Sequence of chain 1.A:
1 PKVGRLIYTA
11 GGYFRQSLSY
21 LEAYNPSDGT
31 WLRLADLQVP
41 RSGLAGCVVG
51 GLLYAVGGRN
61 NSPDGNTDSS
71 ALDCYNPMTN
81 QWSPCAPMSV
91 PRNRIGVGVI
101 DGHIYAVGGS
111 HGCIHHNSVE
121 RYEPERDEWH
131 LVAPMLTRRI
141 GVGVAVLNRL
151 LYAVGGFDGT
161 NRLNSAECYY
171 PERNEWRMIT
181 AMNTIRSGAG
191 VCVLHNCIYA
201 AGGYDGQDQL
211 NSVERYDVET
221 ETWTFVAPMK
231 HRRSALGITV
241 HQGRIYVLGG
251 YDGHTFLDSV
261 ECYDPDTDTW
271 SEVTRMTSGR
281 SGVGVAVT

The small molecule below binds the protein below.
Small molecule (SMILES): CC[C@H](C)[C@H](NC(=O)[C@H](CCC(N)=O)NC(=O)[C@H](CCC(=O)O)NC(=O)CNC(=O)[C@@H](NC(=O)[C@H](CCC(=O)O)NC(=O)[C@@H]1CCCN1C(=O)[C@H](CC(N)=O)NC(=O)[C@@H](NC(=O)[C@@H](N)C(C)C)[C@@H](C)CC)[C@@H](C)O)C(=O)N[C@H](C=O)CCC(N)=O

Binding-site contacts:
Ligand atom C contacts residue SER281 of chain 1.A at 3.8 Å.
Ligand atom CD contacts residue SER42 of chain 1.A at 3.4 Å.
Ligand atom N contacts residue TYR13 of chain 1.A at 3.2 Å (h-bond).
Ligand atom O contacts residue ALA235 of chain 1.A at 3.8 Å.
Ligand atom CD contacts residue ASN61 of chain 1.A at 3.8 Å.
Ligand atom CG contacts residue TYR13 of chain 1.A at 3.5 Å (hydrophobic).
Ligand atom O contacts residue TYR251 of chain 1.A at 3.9 Å.
Ligand atom OE2 contacts residue ARG162 of chain 1.A at 2.8 Å (salt-bridge).
Ligand atom O contacts residue SER234 of chain 1.A at 2.5 Å (h-bond).
Ligand atom OE2 contacts residue ARG94 of chain 1.A at 3.2 Å (salt-bridge).
Ligand atom OE2 contacts residue SER42 of chain 1.A at 2.6 Å (h-bond).
Ligand atom O contacts residue TYR251 of chain 1.A at 3.6 Å.
Ligand atom CD contacts residue ARG94 of chain 1.A at 3.0 Å.
Ligand atom C contacts residue GLN209 of chain 1.A at 3.6 Å.
Ligand atom OE1 contacts residue ARG94 of chain 1.A at 2.6 Å (salt-bridge).
Ligand atom O contacts residue SER281 of chain 1.A at 2.7 Å (h-bond).
Ligand atom CD contacts residue TYR13 of chain 1.A at 3.4 Å (hydrophobic).
Ligand atom O contacts residue GLN209 of chain 1.A at 2.5 Å (h-bond).
Ligand atom CD contacts residue SER187 of chain 1.A at 3.1 Å.
Ligand atom CB contacts residue TYR204 of chain 1.A at 3.5 Å (hydrophobic).
Ligand atom CG contacts residue TYR204 of chain 1.A at 3.5 Å (hydrophobic).
Ligand atom OE1 contacts residue GLY188 of chain 1.A at 3.0 Å (h-bond).
Ligand atom C contacts residue PHE256 of chain 1.A at 3.8 Å (hydrophobic).
Ligand atom N contacts residue TYR251 of chain 1.A at 3.5 Å.
Ligand atom CA contacts residue SER234 of chain 1.A at 3.8 Å.
Ligand atom CG2 contacts residue ARG94 of chain 1.A at 3.5 Å.
Ligand atom O contacts residue ASN61 of chain 1.A at 3.0 Å (h-bond).
Ligand atom OE1 contacts residue SER187 of chain 1.A at 2.7 Å (h-bond).
Ligand atom OE1 contacts residue ARG59 of chain 1.A at 3.2 Å (salt-bridge).
Ligand atom OE2 contacts residue SER187 of chain 1.A at 3.0 Å (h-bond).
Ligand atom OE1 contacts residue SER42 of chain 1.A at 3.6 Å (h-bond).
Ligand atom OE2 contacts residue TYR13 of chain 1.A at 3.5 Å.
Ligand atom C contacts residue SER234 of chain 1.A at 3.5 Å.
Ligand atom O contacts residue PHE256 of chain 1.A at 3.7 Å.
Ligand atom CG contacts residue SER234 of chain 1.A at 3.4 Å.
Ligand atom CA contacts residue TYR251 of chain 1.A at 3.4 Å (hydrophobic).
Ligand atom O contacts residue PHE256 of chain 1.A at 3.2 Å.
Ligand atom CB contacts residue ASN61 of chain 1.A at 3.7 Å.
Ligand atom OE1 contacts residue ASN61 of chain 1.A at 2.9 Å (h-bond).
Ligand atom CA contacts residue TYR13 of chain 1.A at 3.7 Å (hydrophobic).